Sequence of chain 7.MB:
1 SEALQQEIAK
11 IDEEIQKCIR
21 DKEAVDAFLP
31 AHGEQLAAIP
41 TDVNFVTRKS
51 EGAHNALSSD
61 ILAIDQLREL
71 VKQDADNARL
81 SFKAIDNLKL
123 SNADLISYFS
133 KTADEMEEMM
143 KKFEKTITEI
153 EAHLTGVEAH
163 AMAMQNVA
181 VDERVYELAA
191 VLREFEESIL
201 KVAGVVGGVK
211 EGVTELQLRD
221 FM

The protein below binds the small molecule below.
Small molecule (SMILES): CC[C@H](C)[C@H](N)C(=O)N[C@@H](CC(C)C)C(=O)N1CCC[C@H]1C(=O)N[C@@H](CCSC)C(=O)N[C@@H](Cc1ccc(O)cc1)C(=O)N[C@@H](CCCCN)C(=O)N[C@@H](CC(C)C)C(=O)N[C@@H](CO)C(=O)N1CCC[C@H]1C=O

Binding-site contacts:
Ligand atom CE2 contacts residue ASP182 of chain 7.MB at 4.3 Å.
Ligand atom CA contacts residue GLN1063 of chain 7.NA at 4.3 Å.
Ligand atom CD1 contacts residue GLN1063 of chain 7.NA at 3.8 Å.
Ligand atom SD contacts residue ASN1072 of chain 7.NA at 3.7 Å.
Ligand atom CD1 contacts residue ASN1072 of chain 7.NA at 4.0 Å.
Ligand atom CG contacts residue ASN1072 of chain 7.NA at 4.2 Å.
Ligand atom O contacts residue THR1121 of chain 7.NA at 4.0 Å.
Ligand atom CE2 contacts residue GLN1063 of chain 7.NA at 3.3 Å.
Ligand atom C contacts residue GLN1063 of chain 7.NA at 3.9 Å.
Ligand atom CG contacts residue THR1121 of chain 7.NA at 3.3 Å.
Ligand atom CE1 contacts residue ASP182 of chain 7.MB at 4.0 Å.
Ligand atom CZ contacts residue ASN1072 of chain 7.NA at 3.5 Å.
Ligand atom CD2 contacts residue GLN1063 of chain 7.NA at 3.6 Å.
Ligand atom CA contacts residue HIS1126 of chain 7.NA at 4.3 Å.
Ligand atom CE1 contacts residue THR1121 of chain 7.NA at 3.9 Å.
Ligand atom CZ contacts residue GLN1063 of chain 7.NA at 4.1 Å.
Ligand atom CD2 contacts residue LEU1129 of chain 7.NA at 4.2 Å (hydrophobic).
Ligand atom OH contacts residue ASP182 of chain 7.MB at 2.5 Å (salt-bridge).
Ligand atom CD1 contacts residue ASN1122 of chain 7.NA at 4.3 Å.
Ligand atom CD2 contacts residue THR1121 of chain 7.NA at 4.0 Å.
Ligand atom OH contacts residue ASN1072 of chain 7.NA at 3.1 Å (h-bond).
Ligand atom C contacts residue VAL1202 of chain 7.NA at 4.2 Å (hydrophobic).
Ligand atom CD1 contacts residue THR1121 of chain 7.NA at 3.0 Å.
Ligand atom O contacts residue HIS1126 of chain 7.NA at 3.3 Å (h-bond).
Ligand atom CD2 contacts residue PHE1125 of chain 7.NA at 4.2 Å (hydrophobic).
Ligand atom CE1 contacts residue ASN1072 of chain 7.NA at 3.3 Å.
Ligand atom OH contacts residue GLN1063 of chain 7.NA at 3.7 Å.
Ligand atom CD2 contacts residue HIS1126 of chain 7.NA at 3.4 Å.
Ligand atom O contacts residue VAL1202 of chain 7.NA at 3.2 Å.
Ligand atom CD1 contacts residue PHE1125 of chain 7.NA at 3.6 Å (hydrophobic).
Ligand atom CD2 contacts residue ALA1120 of chain 7.NA at 3.5 Å (hydrophobic).
Ligand atom CB contacts residue THR1121 of chain 7.NA at 3.3 Å.
Ligand atom OH contacts residue HIS1068 of chain 7.NA at 3.8 Å.
Ligand atom CG contacts residue HIS1126 of chain 7.NA at 4.3 Å.
Ligand atom CG contacts residue GLN1063 of chain 7.NA at 4.3 Å.
Ligand atom C contacts residue HIS1126 of chain 7.NA at 4.0 Å.
Ligand atom CD2 contacts residue THR1121 of chain 7.NA at 4.3 Å.
Ligand atom O contacts residue GLN1063 of chain 7.NA at 2.9 Å (h-bond).
Ligand atom CZ contacts residue ASP182 of chain 7.MB at 3.5 Å.
Ligand atom CG2 contacts residue GLN1063 of chain 7.NA at 3.3 Å.

Sequence of chain 7.NA:
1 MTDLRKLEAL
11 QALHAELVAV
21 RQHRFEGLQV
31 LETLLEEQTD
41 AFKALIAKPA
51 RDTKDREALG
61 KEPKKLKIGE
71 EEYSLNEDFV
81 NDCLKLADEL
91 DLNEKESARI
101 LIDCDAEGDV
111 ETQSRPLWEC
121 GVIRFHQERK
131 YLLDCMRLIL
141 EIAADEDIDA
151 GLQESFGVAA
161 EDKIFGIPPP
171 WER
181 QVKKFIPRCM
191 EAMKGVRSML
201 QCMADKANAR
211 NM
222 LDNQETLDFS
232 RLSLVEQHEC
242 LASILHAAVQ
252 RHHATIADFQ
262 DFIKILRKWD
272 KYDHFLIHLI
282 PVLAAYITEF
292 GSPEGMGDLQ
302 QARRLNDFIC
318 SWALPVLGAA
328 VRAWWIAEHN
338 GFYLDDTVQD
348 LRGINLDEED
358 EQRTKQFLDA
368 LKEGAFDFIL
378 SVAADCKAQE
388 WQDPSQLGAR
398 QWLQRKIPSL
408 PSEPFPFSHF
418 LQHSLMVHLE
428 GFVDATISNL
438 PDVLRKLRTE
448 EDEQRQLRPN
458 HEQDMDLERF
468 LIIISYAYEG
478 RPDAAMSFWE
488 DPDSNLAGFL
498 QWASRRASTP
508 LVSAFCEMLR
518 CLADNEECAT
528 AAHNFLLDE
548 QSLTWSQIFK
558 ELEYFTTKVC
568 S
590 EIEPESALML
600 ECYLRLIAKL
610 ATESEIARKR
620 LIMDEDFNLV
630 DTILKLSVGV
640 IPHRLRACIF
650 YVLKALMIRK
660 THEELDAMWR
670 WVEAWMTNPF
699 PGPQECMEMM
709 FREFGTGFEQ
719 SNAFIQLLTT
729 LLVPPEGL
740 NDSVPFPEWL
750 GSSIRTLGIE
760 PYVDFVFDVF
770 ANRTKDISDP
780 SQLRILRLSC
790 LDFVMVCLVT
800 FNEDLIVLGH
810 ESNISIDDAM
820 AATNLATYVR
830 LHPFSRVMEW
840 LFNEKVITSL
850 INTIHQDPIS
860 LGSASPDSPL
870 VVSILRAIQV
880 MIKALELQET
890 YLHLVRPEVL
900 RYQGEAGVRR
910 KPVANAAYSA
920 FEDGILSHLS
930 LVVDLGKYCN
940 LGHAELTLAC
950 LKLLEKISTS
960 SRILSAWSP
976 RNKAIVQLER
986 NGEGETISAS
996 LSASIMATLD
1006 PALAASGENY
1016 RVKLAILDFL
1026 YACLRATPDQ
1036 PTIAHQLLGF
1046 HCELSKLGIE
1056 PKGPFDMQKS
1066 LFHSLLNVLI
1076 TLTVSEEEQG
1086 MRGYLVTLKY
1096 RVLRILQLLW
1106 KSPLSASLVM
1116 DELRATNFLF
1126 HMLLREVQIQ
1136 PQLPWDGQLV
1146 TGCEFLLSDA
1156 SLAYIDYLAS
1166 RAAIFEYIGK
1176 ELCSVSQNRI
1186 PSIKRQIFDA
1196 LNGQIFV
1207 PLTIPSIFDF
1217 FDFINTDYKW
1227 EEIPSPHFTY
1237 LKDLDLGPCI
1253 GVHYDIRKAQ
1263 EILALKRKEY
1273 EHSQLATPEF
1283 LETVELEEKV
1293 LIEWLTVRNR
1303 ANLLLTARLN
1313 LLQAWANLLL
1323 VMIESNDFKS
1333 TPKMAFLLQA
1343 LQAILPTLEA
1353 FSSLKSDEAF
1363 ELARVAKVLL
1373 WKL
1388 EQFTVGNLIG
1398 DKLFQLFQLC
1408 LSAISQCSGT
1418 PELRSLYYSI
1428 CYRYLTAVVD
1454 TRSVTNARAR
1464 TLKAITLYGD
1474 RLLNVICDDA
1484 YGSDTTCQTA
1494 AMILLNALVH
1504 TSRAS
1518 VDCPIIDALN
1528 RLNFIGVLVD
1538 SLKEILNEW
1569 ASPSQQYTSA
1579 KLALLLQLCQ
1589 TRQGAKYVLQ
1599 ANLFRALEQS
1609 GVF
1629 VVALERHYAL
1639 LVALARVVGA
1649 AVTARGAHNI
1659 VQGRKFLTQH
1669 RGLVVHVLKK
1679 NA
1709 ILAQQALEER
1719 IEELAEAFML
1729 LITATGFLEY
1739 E